The protein below binds the small molecule below.
Small molecule (SMILES): COc1cc2ncnc(N3CC[C@@H](Oc4ccc5ccccc5c4)C3)c2cc1OC

Sequence of chain 3.A:
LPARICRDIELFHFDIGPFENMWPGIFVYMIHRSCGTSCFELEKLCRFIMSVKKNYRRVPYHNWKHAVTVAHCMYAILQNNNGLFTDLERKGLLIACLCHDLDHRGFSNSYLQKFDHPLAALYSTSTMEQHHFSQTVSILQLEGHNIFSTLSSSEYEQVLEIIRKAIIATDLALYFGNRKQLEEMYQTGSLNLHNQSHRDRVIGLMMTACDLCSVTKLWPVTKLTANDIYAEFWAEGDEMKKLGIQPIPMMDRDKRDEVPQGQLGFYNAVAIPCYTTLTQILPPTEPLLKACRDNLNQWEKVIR

Binding-site contacts:
Ligand atom C9 contacts residue LEU243 of chain 3.A at 3.7 Å (hydrophobic).
Ligand atom C14 contacts residue GLN294 of chain 3.A at 3.6 Å.
Ligand atom C23 contacts residue PHE207 of chain 3.A at 3.6 Å (hydrophobic).
Ligand atom C7 contacts residue PHE264 of chain 3.A at 3.8 Å (hydrophobic).
Ligand atom C5 contacts residue PHE297 of chain 3.A at 3.7 Å (hydrophobic).
Ligand atom C29 contacts residue PHE297 of chain 3.A at 3.6 Å (hydrophobic).
Ligand atom C14 contacts residue MET281 of chain 3.A at 3.8 Å (hydrophobic).
Ligand atom C14 contacts residue PHE297 of chain 3.A at 4.1 Å (hydrophobic).
Ligand atom C4 contacts residue PHE297 of chain 3.A at 3.7 Å (hydrophobic).
Ligand atom C3 contacts residue PHE264 of chain 3.A at 3.7 Å (hydrophobic).
Ligand atom N10 contacts residue LEU243 of chain 3.A at 3.5 Å.
Ligand atom C12 contacts residue PHE297 of chain 3.A at 4.1 Å (hydrophobic).
Ligand atom C6 contacts residue PHE297 of chain 3.A at 3.6 Å (hydrophobic).
Ligand atom C1 contacts residue PHE297 of chain 3.A at 3.7 Å (hydrophobic).
Ligand atom C27 contacts residue VAL301 of chain 3.A at 4.1 Å (hydrophobic).
Ligand atom N15 contacts residue PHE264 of chain 3.A at 3.6 Å.
Ligand atom C12 contacts residue GLN294 of chain 3.A at 3.8 Å.
Ligand atom C2 contacts residue PHE297 of chain 3.A at 3.8 Å (hydrophobic).
Ligand atom C26 contacts residue VAL301 of chain 3.A at 3.8 Å (hydrophobic).
Ligand atom O11 contacts residue GLN294 of chain 3.A at 3.4 Å (h-bond).
Ligand atom O13 contacts residue PHE297 of chain 3.A at 3.8 Å.
Ligand atom C14 contacts residue TYR261 of chain 3.A at 3.7 Å (hydrophobic).
Ligand atom C12 contacts residue ILE260 of chain 3.A at 4.0 Å (hydrophobic).
Ligand atom C27 contacts residue ALA300 of chain 3.A at 3.7 Å (hydrophobic).
Ligand atom C16 contacts residue PHE297 of chain 3.A at 3.9 Å (hydrophobic).
Ligand atom C28 contacts residue PHE297 of chain 3.A at 3.8 Å (hydrophobic).
Ligand atom C29 contacts residue GLY296 of chain 3.A at 3.8 Å.
Ligand atom O13 contacts residue GLN294 of chain 3.A at 3.1 Å (h-bond).
Ligand atom C4 contacts residue ILE260 of chain 3.A at 4.1 Å (hydrophobic).
Ligand atom C23 contacts residue VAL301 of chain 3.A at 3.6 Å (hydrophobic).
Ligand atom O11 contacts residue PHE297 of chain 3.A at 4.0 Å.
Ligand atom C12 contacts residue SER245 of chain 3.A at 4.1 Å.
Ligand atom O20 contacts residue LEU203 of chain 3.A at 3.9 Å.
Ligand atom C25 contacts residue PHE297 of chain 3.A at 4.0 Å (hydrophobic).
Ligand atom C6 contacts residue PHE264 of chain 3.A at 3.8 Å (hydrophobic).
Ligand atom C28 contacts residue GLY296 of chain 3.A at 3.5 Å.
Ligand atom C3 contacts residue PHE297 of chain 3.A at 3.6 Å (hydrophobic).
Ligand atom C22 contacts residue PHE207 of chain 3.A at 3.5 Å (hydrophobic).
Ligand atom C12 contacts residue VAL246 of chain 3.A at 3.3 Å (hydrophobic).
Ligand atom C17 contacts residue MET281 of chain 3.A at 4.1 Å (hydrophobic).